The small molecule below binds the protein below.
Small molecule (SMILES): [NH3+]CCCOc1cc(-c2cn[nH]c2)ccc1C(=O)Nc1ccccc1

Sequence of chain 1.D:
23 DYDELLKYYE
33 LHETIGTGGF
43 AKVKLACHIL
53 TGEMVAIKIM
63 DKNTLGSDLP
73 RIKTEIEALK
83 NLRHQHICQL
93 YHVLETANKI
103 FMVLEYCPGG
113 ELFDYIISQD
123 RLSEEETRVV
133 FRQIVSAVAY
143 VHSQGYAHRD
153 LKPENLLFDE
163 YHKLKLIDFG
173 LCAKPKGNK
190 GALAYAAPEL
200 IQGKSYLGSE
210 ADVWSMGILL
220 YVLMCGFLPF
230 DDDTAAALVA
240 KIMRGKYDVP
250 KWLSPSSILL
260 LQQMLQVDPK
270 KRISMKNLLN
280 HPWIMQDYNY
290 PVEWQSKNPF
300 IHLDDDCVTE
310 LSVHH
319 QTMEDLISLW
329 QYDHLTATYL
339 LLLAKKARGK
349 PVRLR

Binding-site contacts:
Ligand atom C2 contacts residue GLY112 of chain 1.D at 3.9 Å.
Ligand atom C12 contacts residue CYS109 of chain 1.D at 3.6 Å (hydrophobic).
Ligand atom C10 contacts residue ALA58 of chain 1.D at 3.5 Å (hydrophobic).
Ligand atom C22 contacts residue ILE169 of chain 1.D at 3.6 Å (hydrophobic).
Ligand atom N1 contacts residue CYS109 of chain 1.D at 2.9 Å (h-bond).
Ligand atom N24 contacts residue ILE169 of chain 1.D at 3.6 Å.
Ligand atom C9 contacts residue ALA58 of chain 1.D at 4.0 Å (hydrophobic).
Ligand atom C2 contacts residue LEU159 of chain 1.D at 3.7 Å (hydrophobic).
Ligand atom C16 contacts residue ILE37 of chain 1.D at 3.8 Å (hydrophobic).
Ligand atom C19 contacts residue LEU47 of chain 1.D at 3.7 Å (hydrophobic).
Ligand atom C19 contacts residue PRO110 of chain 1.D at 3.7 Å (hydrophobic).
Ligand atom C25 contacts residue ILE169 of chain 1.D at 3.8 Å (hydrophobic).
Ligand atom C20 contacts residue TYR108 of chain 1.D at 3.5 Å (hydrophobic).
Ligand atom C21 contacts residue ILE169 of chain 1.D at 3.8 Å (hydrophobic).
Ligand atom C4 contacts residue ILE37 of chain 1.D at 4.0 Å (hydrophobic).
Ligand atom O13 contacts residue TYR108 of chain 1.D at 3.8 Å.
Ligand atom C6 contacts residue LEU159 of chain 1.D at 3.9 Å (hydrophobic).
Ligand atom O5 contacts residue ILE37 of chain 1.D at 3.2 Å.
Ligand atom N23 contacts residue LEU106 of chain 1.D at 3.8 Å.
Ligand atom N14 contacts residue ILE37 of chain 1.D at 3.4 Å.
Ligand atom C8 contacts residue LEU159 of chain 1.D at 3.8 Å (hydrophobic).
Ligand atom C19 contacts residue TYR108 of chain 1.D at 3.5 Å (hydrophobic).
Ligand atom C17 contacts residue ILE37 of chain 1.D at 4.1 Å (hydrophobic).
Ligand atom C22 contacts residue LEU106 of chain 1.D at 3.7 Å (hydrophobic).
Ligand atom C20 contacts residue LEU47 of chain 1.D at 3.8 Å (hydrophobic).
Ligand atom C15 contacts residue CYS109 of chain 1.D at 4.1 Å (hydrophobic).
Ligand atom C18 contacts residue PRO110 of chain 1.D at 4.0 Å (hydrophobic).
Ligand atom C7 contacts residue LEU159 of chain 1.D at 3.6 Å (hydrophobic).
Ligand atom O13 contacts residue CYS109 of chain 1.D at 2.7 Å (h-bond).
Ligand atom N24 contacts residue LYS60 of chain 1.D at 4.1 Å.
Ligand atom N1 contacts residue GLY112 of chain 1.D at 3.4 Å (h-bond).
Ligand atom N23 contacts residue ILE169 of chain 1.D at 3.5 Å.
Ligand atom C9 contacts residue GLU107 of chain 1.D at 3.6 Å.
Ligand atom C10 contacts residue GLU107 of chain 1.D at 3.4 Å.
Ligand atom C20 contacts residue PRO110 of chain 1.D at 3.9 Å (hydrophobic).
Ligand atom C22 contacts residue CYS90 of chain 1.D at 3.8 Å (hydrophobic).
Ligand atom O13 contacts residue PRO110 of chain 1.D at 3.8 Å.
Ligand atom C15 contacts residue ILE37 of chain 1.D at 4.0 Å (hydrophobic).
Ligand atom C10 contacts residue CYS109 of chain 1.D at 4.0 Å (hydrophobic).
Ligand atom C2 contacts residue CYS109 of chain 1.D at 3.5 Å (hydrophobic).